This protein binds this small molecule.
Small molecule (SMILES): O=C(CCCC[C@@H]1SC[C@@H]2NC(=O)N[C@@H]21)NC1CCN(c2ccncc2)CC1

Binding-site contacts:
Ligand atom C14 contacts residue ALA47 of chain 2.B at 3.6 Å (hydrophobic).
Ligand atom C05 contacts residue SER27 of chain 2.B at 3.6 Å.
Ligand atom C05 contacts residue TYR43 of chain 2.B at 3.5 Å (hydrophobic).
Ligand atom C27 contacts residue ILE112 of chain 2.B at 3.6 Å (hydrophobic).
Ligand atom C05 contacts residue ASP128 of chain 2.B at 3.7 Å.
Ligand atom N06 contacts residue SER45 of chain 2.B at 3.0 Å (h-bond).
Ligand atom C10 contacts residue TRP108 of chain 2.B at 3.7 Å (hydrophobic).
Ligand atom C19 contacts residue SER88 of chain 2.B at 3.6 Å.
Ligand atom C25 contacts residue ILE112 of chain 2.B at 3.7 Å (hydrophobic).
Ligand atom N09 contacts residue SER88 of chain 2.B at 3.1 Å (h-bond).
Ligand atom C05 contacts residue LEU25 of chain 2.B at 3.7 Å (hydrophobic).
Ligand atom O03 contacts residue TYR43 of chain 2.B at 2.7 Å (h-bond).
Ligand atom C16 contacts residue TRP79 of chain 2.B at 3.7 Å (hydrophobic).
Ligand atom N02 contacts residue LEU25 of chain 2.B at 3.8 Å.
Ligand atom C23 contacts residue LYS49 of chain 2.B at 3.6 Å.
Ligand atom C24 contacts residue ILE112 of chain 2.B at 3.7 Å (hydrophobic).
Ligand atom O07 contacts residue GLY48 of chain 2.B at 3.5 Å.
Ligand atom C20 contacts residue ILE112 of chain 2.B at 3.8 Å (hydrophobic).
Ligand atom C26 contacts residue ILE112 of chain 2.B at 3.6 Å (hydrophobic).
Ligand atom O03 contacts residue ASN23 of chain 2.B at 3.0 Å (h-bond).
Ligand atom C12 contacts residue TRP108 of chain 2.B at 3.3 Å (hydrophobic).
Ligand atom C01 contacts residue TRP120 of chain 1.B at 3.5 Å (hydrophobic).
Ligand atom C14 contacts residue SER45 of chain 2.B at 3.4 Å.
Ligand atom C26 contacts residue TYR124 of chain 2.B at 3.1 Å (hydrophobic).
Ligand atom C19 contacts residue ALA86 of chain 2.B at 3.5 Å (hydrophobic).
Ligand atom S04 contacts residue TRP92 of chain 2.B at 3.7 Å.
Ligand atom C08 contacts residue TRP120 of chain 1.B at 3.7 Å (hydrophobic).
Ligand atom N02 contacts residue ASP128 of chain 2.B at 2.8 Å (salt-bridge).
Ligand atom S04 contacts residue THR90 of chain 2.B at 3.3 Å (h-bond).
Ligand atom C05 contacts residue ASN23 of chain 2.B at 3.7 Å.
Ligand atom O03 contacts residue ASP128 of chain 2.B at 3.8 Å.
Ligand atom S04 contacts residue TRP79 of chain 2.B at 3.6 Å.
Ligand atom C28 contacts residue ILE112 of chain 2.B at 3.7 Å (hydrophobic).
Ligand atom N13 contacts residue ILE112 of chain 2.B at 3.6 Å.
Ligand atom C17 contacts residue TRP79 of chain 2.B at 3.5 Å (hydrophobic).
Ligand atom C15 contacts residue LEU110 of chain 2.B at 3.5 Å (hydrophobic).
Ligand atom O03 contacts residue SER27 of chain 2.B at 2.6 Å (h-bond).
Ligand atom C27 contacts residue TYR124 of chain 2.B at 3.6 Å (hydrophobic).
Ligand atom C15 contacts residue TRP79 of chain 2.B at 3.7 Å (hydrophobic).
Ligand atom O07 contacts residue LYS49 of chain 2.B at 2.8 Å (salt-bridge).

Sequence of chain 2.B:
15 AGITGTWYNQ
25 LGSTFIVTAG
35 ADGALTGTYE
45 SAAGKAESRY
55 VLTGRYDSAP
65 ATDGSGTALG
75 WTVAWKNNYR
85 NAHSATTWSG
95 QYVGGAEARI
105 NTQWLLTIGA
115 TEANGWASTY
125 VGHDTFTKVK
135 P

Sequence of chain 1.B:
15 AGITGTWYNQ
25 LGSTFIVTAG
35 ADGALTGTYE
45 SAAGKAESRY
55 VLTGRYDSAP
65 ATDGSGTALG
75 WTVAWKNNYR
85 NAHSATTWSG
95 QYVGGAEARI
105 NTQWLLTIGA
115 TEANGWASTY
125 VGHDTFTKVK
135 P